A small-molecule ligand and the protein it binds are described below.
Small molecule (SMILES): Nc1ncnc2c1ncn2[C@@H]1O[C@H](CO[P](=O)(O)O[P](=O)(O)NP(=O)(O)O)[C@@H](O)[C@H]1O

Binding-site contacts:
Ligand atom C2 contacts residue ASN391 of chain 1.A at 3.5 Å.
Ligand atom O2A contacts residue THR218 of chain 1.B at 2.4 Å (h-bond).
Ligand atom N6 contacts residue THR335 of chain 1.B at 2.8 Å (h-bond).
Ligand atom C5' contacts residue ARG395 of chain 1.A at 3.5 Å.
Ligand atom O1G contacts residue ARG326 of chain 1.A at 3.2 Å (salt-bridge).
Ligand atom N7 contacts residue GLY215 of chain 1.B at 3.6 Å (h-bond).
Ligand atom O3G contacts residue LYS216 of chain 1.B at 3.2 Å (salt-bridge).
Ligand atom O1A contacts residue MG1 of chain 1.F at 3.5 Å.
Ligand atom PG contacts residue ARG395 of chain 1.A at 3.6 Å.
Ligand atom PG contacts residue MG1 of chain 1.F at 3.3 Å.
Ligand atom PG contacts residue ARG326 of chain 1.A at 3.5 Å.
Ligand atom O2B contacts residue LYS216 of chain 1.B at 3.0 Å (salt-bridge).
Ligand atom O1G contacts residue MG1 of chain 1.F at 2.0 Å.
Ligand atom C4' contacts residue ARG395 of chain 1.A at 3.4 Å.
Ligand atom O1G contacts residue GLU264 of chain 1.B at 3.2 Å (salt-bridge).
Ligand atom C3' contacts residue ASP342 of chain 1.B at 3.4 Å.
Ligand atom N6 contacts residue GLN333 of chain 1.B at 3.3 Å (h-bond).
Ligand atom O2G contacts residue ARG326 of chain 1.A at 2.6 Å (salt-bridge).
Ligand atom C5 contacts residue THR335 of chain 1.B at 3.5 Å.
Ligand atom PB contacts residue MG1 of chain 1.F at 3.5 Å.
Ligand atom O3' contacts residue ASP342 of chain 1.B at 2.5 Å (salt-bridge).
Ligand atom N3B contacts residue ARG395 of chain 1.A at 3.0 Å (salt-bridge).
Ligand atom O3G contacts residue SER212 of chain 1.B at 3.5 Å.
Ligand atom O4' contacts residue ARG395 of chain 1.A at 3.4 Å.
Ligand atom N3 contacts residue ALA338 of chain 1.B at 3.5 Å.
Ligand atom O1B contacts residue MG1 of chain 1.F at 2.3 Å.
Ligand atom N7 contacts residue THR335 of chain 1.B at 2.8 Å (h-bond).
Ligand atom C8 contacts residue ALA341 of chain 1.B at 3.6 Å (hydrophobic).
Ligand atom C5 contacts residue SER213 of chain 1.B at 3.4 Å.
Ligand atom O1A contacts residue LYS345 of chain 1.B at 3.5 Å (salt-bridge).
Ligand atom O2B contacts residue SER213 of chain 1.B at 3.4 Å (h-bond).
Ligand atom O2A contacts residue GLY215 of chain 1.B at 3.2 Å.
Ligand atom C4 contacts residue SER213 of chain 1.B at 3.4 Å.
Ligand atom O1B contacts residue SER217 of chain 1.B at 2.6 Å (h-bond).
Ligand atom O3A contacts residue THR214 of chain 1.B at 3.5 Å (h-bond).
Ligand atom O2G contacts residue SER212 of chain 1.B at 2.8 Å (h-bond).
Ligand atom O3A contacts residue GLY215 of chain 1.B at 3.2 Å (h-bond).
Ligand atom N3B contacts residue SER213 of chain 1.B at 3.2 Å (h-bond).
Ligand atom O2B contacts residue THR214 of chain 1.B at 3.5 Å (h-bond).
Ligand atom O2G contacts residue ARG395 of chain 1.A at 2.9 Å (salt-bridge).

Sequence of chain 1.A:
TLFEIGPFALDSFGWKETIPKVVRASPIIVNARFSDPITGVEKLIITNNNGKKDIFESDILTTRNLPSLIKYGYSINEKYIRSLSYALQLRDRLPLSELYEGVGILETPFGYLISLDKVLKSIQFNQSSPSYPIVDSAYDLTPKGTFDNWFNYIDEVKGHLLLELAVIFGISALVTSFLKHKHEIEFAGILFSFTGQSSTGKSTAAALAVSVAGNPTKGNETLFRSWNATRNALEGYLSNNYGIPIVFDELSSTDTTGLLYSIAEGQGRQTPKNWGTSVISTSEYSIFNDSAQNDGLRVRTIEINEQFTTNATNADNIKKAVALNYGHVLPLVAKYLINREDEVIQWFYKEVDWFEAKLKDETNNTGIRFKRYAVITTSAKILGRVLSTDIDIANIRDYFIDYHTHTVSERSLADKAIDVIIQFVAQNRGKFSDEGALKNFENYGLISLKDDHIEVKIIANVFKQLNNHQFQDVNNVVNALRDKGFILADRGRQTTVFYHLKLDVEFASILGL

Sequence of chain 1.B:
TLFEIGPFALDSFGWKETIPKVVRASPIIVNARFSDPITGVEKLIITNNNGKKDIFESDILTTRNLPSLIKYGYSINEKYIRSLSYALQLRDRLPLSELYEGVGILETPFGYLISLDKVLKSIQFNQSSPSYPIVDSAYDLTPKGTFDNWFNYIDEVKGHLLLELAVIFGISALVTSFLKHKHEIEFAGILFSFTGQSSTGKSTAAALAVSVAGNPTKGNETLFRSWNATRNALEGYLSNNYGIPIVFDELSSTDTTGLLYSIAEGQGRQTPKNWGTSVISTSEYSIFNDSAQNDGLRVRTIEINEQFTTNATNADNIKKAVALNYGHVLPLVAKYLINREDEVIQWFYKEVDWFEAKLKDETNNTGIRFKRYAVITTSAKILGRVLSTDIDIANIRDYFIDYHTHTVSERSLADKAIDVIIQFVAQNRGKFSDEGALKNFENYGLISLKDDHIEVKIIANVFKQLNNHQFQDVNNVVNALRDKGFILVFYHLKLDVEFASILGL